The protein below binds the small molecule below.
Small molecule (SMILES): C/C(=C\CNc1ncnc2[nH]cnc12)CO

Sequence of chain 1.A:
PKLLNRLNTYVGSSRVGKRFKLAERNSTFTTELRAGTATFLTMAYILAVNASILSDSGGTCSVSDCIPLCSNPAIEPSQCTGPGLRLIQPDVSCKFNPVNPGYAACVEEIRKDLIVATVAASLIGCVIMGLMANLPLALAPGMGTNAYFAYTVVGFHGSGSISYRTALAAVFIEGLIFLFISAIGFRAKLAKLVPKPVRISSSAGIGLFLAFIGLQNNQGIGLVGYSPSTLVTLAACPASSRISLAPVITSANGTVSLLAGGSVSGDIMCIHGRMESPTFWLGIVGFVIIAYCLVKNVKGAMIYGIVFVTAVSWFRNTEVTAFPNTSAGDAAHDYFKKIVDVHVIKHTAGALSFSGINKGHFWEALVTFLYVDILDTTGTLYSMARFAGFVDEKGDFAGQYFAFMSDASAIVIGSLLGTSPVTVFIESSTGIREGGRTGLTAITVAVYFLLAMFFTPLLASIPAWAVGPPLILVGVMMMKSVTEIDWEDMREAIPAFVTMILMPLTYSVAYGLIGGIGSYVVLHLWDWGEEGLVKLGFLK

Binding-site contacts:
Ligand atom C6 contacts residue THR440 of chain 1.A at 3.6 Å.
Ligand atom C11 contacts residue GLY161 of chain 1.A at 3.4 Å.
Ligand atom C13 contacts residue ASP393 of chain 1.A at 2.8 Å.
Ligand atom C8 contacts residue TYR62 of chain 1.A at 3.3 Å (hydrophobic).
Ligand atom C4 contacts residue PHE442 of chain 1.A at 3.9 Å (hydrophobic).
Ligand atom C4 contacts residue GLU444 of chain 1.A at 3.9 Å.
Ligand atom C14 contacts residue ASP393 of chain 1.A at 3.8 Å.
Ligand atom N1 contacts residue THR440 of chain 1.A at 3.7 Å.
Ligand atom C8 contacts residue MET160 of chain 1.A at 3.9 Å (hydrophobic).
Ligand atom N7 contacts residue GLU444 of chain 1.A at 2.7 Å (salt-bridge).
Ligand atom C12 contacts residue ASP393 of chain 1.A at 2.9 Å.
Ligand atom N1 contacts residue VAL441 of chain 1.A at 3.9 Å.
Ligand atom C11 contacts residue ASP393 of chain 1.A at 2.9 Å.
Ligand atom N10 contacts residue MET160 of chain 1.A at 3.2 Å (h-bond).
Ligand atom N7 contacts residue ILE443 of chain 1.A at 3.7 Å.
Ligand atom C15 contacts residue ASP393 of chain 1.A at 3.6 Å.
Ligand atom C8 contacts residue PHE442 of chain 1.A at 3.6 Å (hydrophobic).
Ligand atom N10 contacts residue GLY161 of chain 1.A at 3.6 Å.
Ligand atom O16 contacts residue ILE223 of chain 1.A at 3.8 Å.
Ligand atom C4 contacts residue ILE443 of chain 1.A at 3.6 Å (hydrophobic).
Ligand atom C2 contacts residue VAL441 of chain 1.A at 3.4 Å (hydrophobic).
Ligand atom O16 contacts residue MET495 of chain 1.A at 2.8 Å.
Ligand atom N9 contacts residue MET160 of chain 1.A at 3.2 Å.
Ligand atom N10 contacts residue ASP393 of chain 1.A at 3.4 Å (salt-bridge).
Ligand atom C6 contacts residue ASP393 of chain 1.A at 3.3 Å.
Ligand atom C2 contacts residue THR397 of chain 1.A at 3.8 Å.
Ligand atom N10 contacts residue GLY159 of chain 1.A at 3.4 Å.
Ligand atom C12 contacts residue GLY161 of chain 1.A at 3.8 Å.
Ligand atom N9 contacts residue PHE442 of chain 1.A at 3.6 Å.
Ligand atom N3 contacts residue VAL441 of chain 1.A at 3.5 Å (h-bond).
Ligand atom N3 contacts residue PHE442 of chain 1.A at 3.7 Å.
Ligand atom C5 contacts residue PHE442 of chain 1.A at 3.9 Å (hydrophobic).
Ligand atom N1 contacts residue ASP393 of chain 1.A at 2.5 Å (salt-bridge).
Ligand atom C14 contacts residue MET495 of chain 1.A at 3.8 Å (hydrophobic).
Ligand atom N10 contacts residue THR440 of chain 1.A at 3.5 Å (h-bond).
Ligand atom C15 contacts residue ILE223 of chain 1.A at 3.8 Å (hydrophobic).
Ligand atom N3 contacts residue ILE443 of chain 1.A at 3.0 Å (h-bond).
Ligand atom C8 contacts residue GLU444 of chain 1.A at 3.3 Å.
Ligand atom N7 contacts residue PHE442 of chain 1.A at 3.6 Å.
Ligand atom C2 contacts residue ASP393 of chain 1.A at 3.1 Å.